Binding-site contacts:
Ligand atom O5 contacts residue GLN115 of chain 1.B at 4.0 Å.
Ligand atom O7 contacts residue ASN165 of chain 1.B at 2.8 Å (h-bond).
Ligand atom C2 contacts residue GLU132 of chain 1.B at 4.5 Å.
Ligand atom C1 contacts residue GLU132 of chain 1.B at 4.1 Å.
Ligand atom O6 contacts residue GLN115 of chain 1.B at 3.5 Å.
Ligand atom C2 contacts residue ASN165 of chain 1.B at 2.5 Å.
Ligand atom C7 contacts residue GLU132 of chain 1.B at 4.4 Å.
Ligand atom O5 contacts residue GLU132 of chain 1.B at 4.3 Å.
Ligand atom C5 contacts residue ASN165 of chain 1.B at 3.7 Å.
Ligand atom O7 contacts residue GLU132 of chain 1.B at 3.3 Å (salt-bridge).
Ligand atom O5 contacts residue ASN165 of chain 1.B at 2.4 Å (h-bond).
Ligand atom C7 contacts residue ASN165 of chain 1.B at 3.0 Å.
Ligand atom C4 contacts residue ASN165 of chain 1.B at 4.2 Å.
Ligand atom N2 contacts residue ASN165 of chain 1.B at 2.9 Å (h-bond).
Ligand atom C3 contacts residue ASN165 of chain 1.B at 3.8 Å.
Ligand atom C1 contacts residue ASN165 of chain 1.B at 1.4 Å.
Ligand atom C1 contacts residue GLN115 of chain 1.B at 4.2 Å.
Ligand atom C8 contacts residue ASN165 of chain 1.B at 4.2 Å.

A protein and the small-molecule ligand that binds it are described below.
Small molecule (SMILES): CC(=O)N[C@@H]1[C@@H](O)[C@H](O)[C@@H](CO)O[C@H]1O

Sequence of chain 1.B:
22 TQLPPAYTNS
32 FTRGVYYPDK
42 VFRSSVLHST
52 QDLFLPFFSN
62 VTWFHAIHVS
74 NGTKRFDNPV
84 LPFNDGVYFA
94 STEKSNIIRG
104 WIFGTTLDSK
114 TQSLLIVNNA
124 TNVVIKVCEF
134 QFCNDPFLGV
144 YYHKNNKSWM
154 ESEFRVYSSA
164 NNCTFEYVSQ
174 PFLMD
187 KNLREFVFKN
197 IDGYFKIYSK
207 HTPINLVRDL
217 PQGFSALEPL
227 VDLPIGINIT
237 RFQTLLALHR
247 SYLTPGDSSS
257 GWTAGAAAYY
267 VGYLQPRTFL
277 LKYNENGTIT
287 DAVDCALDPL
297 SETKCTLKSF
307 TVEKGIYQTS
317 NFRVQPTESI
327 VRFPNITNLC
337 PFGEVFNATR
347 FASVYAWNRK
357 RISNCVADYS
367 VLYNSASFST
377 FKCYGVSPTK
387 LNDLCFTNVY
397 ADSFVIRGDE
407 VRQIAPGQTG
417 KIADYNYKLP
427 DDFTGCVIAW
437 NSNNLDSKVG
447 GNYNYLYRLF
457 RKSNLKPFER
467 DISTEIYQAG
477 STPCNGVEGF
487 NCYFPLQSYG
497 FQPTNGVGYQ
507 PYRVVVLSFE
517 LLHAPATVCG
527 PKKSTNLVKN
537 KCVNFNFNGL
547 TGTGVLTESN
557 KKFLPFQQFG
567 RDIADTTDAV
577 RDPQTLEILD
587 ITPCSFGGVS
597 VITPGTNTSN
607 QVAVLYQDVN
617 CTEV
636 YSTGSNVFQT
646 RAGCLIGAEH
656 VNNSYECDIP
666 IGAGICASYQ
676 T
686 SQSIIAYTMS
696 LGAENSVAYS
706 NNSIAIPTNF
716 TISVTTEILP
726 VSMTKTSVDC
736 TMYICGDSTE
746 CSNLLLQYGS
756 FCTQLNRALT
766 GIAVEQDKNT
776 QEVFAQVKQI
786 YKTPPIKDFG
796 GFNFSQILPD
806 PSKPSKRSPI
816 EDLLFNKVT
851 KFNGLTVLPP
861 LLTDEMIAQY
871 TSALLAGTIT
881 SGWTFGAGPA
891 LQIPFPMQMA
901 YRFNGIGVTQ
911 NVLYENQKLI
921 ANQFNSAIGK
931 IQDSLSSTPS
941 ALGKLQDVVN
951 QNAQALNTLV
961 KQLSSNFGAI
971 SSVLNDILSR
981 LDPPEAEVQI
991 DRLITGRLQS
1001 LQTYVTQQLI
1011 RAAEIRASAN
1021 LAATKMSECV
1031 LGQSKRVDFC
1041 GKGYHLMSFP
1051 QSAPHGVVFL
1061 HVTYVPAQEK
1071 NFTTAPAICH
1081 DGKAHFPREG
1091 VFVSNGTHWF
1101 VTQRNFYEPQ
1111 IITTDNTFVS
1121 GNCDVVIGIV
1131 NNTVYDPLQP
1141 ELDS